Binding-site contacts:
Ligand atom C2 contacts residue PHE160 of chain 1.A at 3.6 Å (hydrophobic).
Ligand atom C1' contacts residue PO41 of chain 1.D at 3.6 Å.
Ligand atom C3' contacts residue GLU182 of chain 1.A at 3.3 Å.
Ligand atom O2' contacts residue PO41 of chain 1.D at 3.6 Å (h-bond).
Ligand atom O3' contacts residue GLU182 of chain 1.A at 2.7 Å (salt-bridge).
Ligand atom C6 contacts residue VAL179 of chain 1.A at 3.6 Å (hydrophobic).
Ligand atom N3 contacts residue VAL179 of chain 1.A at 3.8 Å.
Ligand atom N7 contacts residue CYS92 of chain 1.A at 3.7 Å.
Ligand atom C4' contacts residue PO41 of chain 1.D at 3.4 Å.
Ligand atom O5' contacts residue ARG44 of chain 2.A at 3.6 Å.
Ligand atom O2' contacts residue GLU182 of chain 1.A at 2.5 Å (salt-bridge).
Ligand atom C8 contacts residue CYS92 of chain 1.A at 3.7 Å (hydrophobic).
Ligand atom C5' contacts residue MET65 of chain 1.A at 3.7 Å (hydrophobic).
Ligand atom O4' contacts residue ARG44 of chain 2.A at 3.6 Å.
Ligand atom N9 contacts residue SER91 of chain 1.A at 3.5 Å (h-bond).
Ligand atom C4 contacts residue VAL179 of chain 1.A at 3.6 Å (hydrophobic).
Ligand atom N3 contacts residue MET181 of chain 1.A at 3.6 Å.
Ligand atom N1 contacts residue PHE160 of chain 1.A at 3.7 Å.
Ligand atom C4' contacts residue ARG44 of chain 2.A at 3.7 Å.
Ligand atom O3' contacts residue PO41 of chain 1.D at 2.9 Å (h-bond).
Ligand atom O2' contacts residue ARG88 of chain 1.A at 2.8 Å (salt-bridge).
Ligand atom C5 contacts residue VAL179 of chain 1.A at 3.5 Å (hydrophobic).
Ligand atom CS contacts residue ILE207 of chain 1.A at 3.6 Å (hydrophobic).
Ligand atom C2' contacts residue MET181 of chain 1.A at 3.5 Å (hydrophobic).
Ligand atom S6 contacts residue ASP205 of chain 1.A at 3.6 Å.
Ligand atom C1' contacts residue SER91 of chain 1.A at 3.4 Å.
Ligand atom C2' contacts residue GLU182 of chain 1.A at 3.6 Å.
Ligand atom O2' contacts residue MET181 of chain 1.A at 3.0 Å (h-bond).
Ligand atom N3 contacts residue GLU180 of chain 1.A at 3.4 Å.
Ligand atom N1 contacts residue VAL179 of chain 1.A at 3.7 Å.
Ligand atom C5' contacts residue HIS5 of chain 2.A at 3.7 Å.
Ligand atom O3' contacts residue MET65 of chain 1.A at 3.8 Å.
Ligand atom C8 contacts residue SER91 of chain 1.A at 3.4 Å.
Ligand atom C3' contacts residue PO41 of chain 1.D at 3.8 Å.
Ligand atom C6 contacts residue PHE160 of chain 1.A at 3.7 Å (hydrophobic).
Ligand atom O5' contacts residue HIS5 of chain 2.A at 2.7 Å (h-bond).
Ligand atom C2 contacts residue VAL179 of chain 1.A at 3.8 Å (hydrophobic).
Ligand atom O5' contacts residue PHE160 of chain 1.A at 3.8 Å.
Ligand atom O4' contacts residue PO41 of chain 1.D at 3.1 Å (h-bond).
Ligand atom O2' contacts residue GLU180 of chain 1.A at 3.2 Å.

The small molecule below binds the protein below.
Small molecule (SMILES): CSc1ncnc2c1ncn2[C@@H]1O[C@H](CO)[C@@H](O)[C@H]1O

Sequence of chain 1.A:
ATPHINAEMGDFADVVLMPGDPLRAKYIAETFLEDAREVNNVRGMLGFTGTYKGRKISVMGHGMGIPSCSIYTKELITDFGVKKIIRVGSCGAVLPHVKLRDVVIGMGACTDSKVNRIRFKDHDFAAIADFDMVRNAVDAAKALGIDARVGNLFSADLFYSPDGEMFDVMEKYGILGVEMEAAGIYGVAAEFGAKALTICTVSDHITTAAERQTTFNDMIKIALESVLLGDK

Sequence of chain 2.A:
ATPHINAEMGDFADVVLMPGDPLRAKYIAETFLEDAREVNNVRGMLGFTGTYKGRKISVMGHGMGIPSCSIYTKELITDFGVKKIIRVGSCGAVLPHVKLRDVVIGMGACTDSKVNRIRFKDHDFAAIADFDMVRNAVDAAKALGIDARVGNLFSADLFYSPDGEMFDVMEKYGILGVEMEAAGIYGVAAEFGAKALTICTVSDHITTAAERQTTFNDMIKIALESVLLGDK